The protein below binds the small molecule below.
Small molecule (SMILES): CC(C)[C@H](NC(=O)[C@H](Cc1ccc(O)cc1)NC(=O)[C@H](CC(=O)O)NC(=O)[C@H](Cc1ccc(OP(=O)(O)O)cc1)NC(=O)[C@@H](N)CC(=O)O)C(=O)N[C@H](C=O)Cc1cnc[nH]1

Sequence of chain 1.F:
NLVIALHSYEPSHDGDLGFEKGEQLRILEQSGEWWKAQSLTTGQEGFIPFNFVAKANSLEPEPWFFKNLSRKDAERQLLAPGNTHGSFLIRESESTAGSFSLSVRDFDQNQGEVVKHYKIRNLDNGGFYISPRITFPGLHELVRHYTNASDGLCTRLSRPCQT

Sequence of chain 1.D:
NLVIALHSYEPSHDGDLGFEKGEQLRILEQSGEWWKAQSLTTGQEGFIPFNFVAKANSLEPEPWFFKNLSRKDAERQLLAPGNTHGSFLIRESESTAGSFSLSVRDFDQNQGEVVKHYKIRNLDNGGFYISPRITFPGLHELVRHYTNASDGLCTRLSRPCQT

Sequence of chain 1.B:
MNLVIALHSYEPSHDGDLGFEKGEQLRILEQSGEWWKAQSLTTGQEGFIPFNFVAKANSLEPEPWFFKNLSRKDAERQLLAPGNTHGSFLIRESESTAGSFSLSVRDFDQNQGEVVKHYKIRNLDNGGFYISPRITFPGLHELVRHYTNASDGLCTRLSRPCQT

Binding-site contacts:
Ligand atom OH contacts residue SER97 of chain 1.F at 3.5 Å (h-bond).
Ligand atom O3P contacts residue SER99 of chain 1.F at 2.8 Å (h-bond).
Ligand atom C contacts residue HIS121 of chain 1.F at 3.5 Å.
Ligand atom O1P contacts residue ARG95 of chain 1.F at 2.7 Å (salt-bridge).
Ligand atom O contacts residue ARG75 of chain 1.F at 2.6 Å (salt-bridge).
Ligand atom CG1 contacts residue ASP155 of chain 1.F at 3.4 Å.
Ligand atom N contacts residue HIS121 of chain 1.F at 2.8 Å (h-bond).
Ligand atom CG2 contacts residue GLY156 of chain 1.F at 3.5 Å.
Ligand atom CE1 contacts residue GLY156 of chain 1.F at 3.5 Å.
Ligand atom N contacts residue GLY156 of chain 1.F at 3.4 Å.
Ligand atom O2P contacts residue SER105 of chain 1.F at 2.4 Å (h-bond).
Ligand atom CD2 contacts residue LYS123 of chain 1.F at 3.4 Å.
Ligand atom CE2 contacts residue ILE134 of chain 1.F at 3.4 Å (hydrophobic).
Ligand atom OH contacts residue SER99 of chain 1.F at 3.0 Å (h-bond).
Ligand atom CG1 contacts residue ARG137 of chain 1.F at 3.1 Å.
Ligand atom CZ contacts residue SER16 of chain 1.D at 3.4 Å.
Ligand atom OH contacts residue SER16 of chain 1.D at 3.2 Å (h-bond).
Ligand atom CG1 contacts residue GLY156 of chain 1.F at 3.4 Å.
Ligand atom CG2 contacts residue ASP155 of chain 1.F at 3.6 Å.
Ligand atom O2P contacts residue GLU98 of chain 1.F at 3.3 Å (salt-bridge).
Ligand atom CE1 contacts residue CYS158 of chain 1.F at 3.7 Å (hydrophobic).
Ligand atom CB contacts residue HIS121 of chain 1.F at 3.2 Å.
Ligand atom OH contacts residue ARG125 of chain 1.F at 2.7 Å (salt-bridge).
Ligand atom P contacts residue SER99 of chain 1.F at 3.5 Å.
Ligand atom P contacts residue SER97 of chain 1.F at 3.5 Å.
Ligand atom O contacts residue HIS89 of chain 1.B at 3.4 Å.
Ligand atom CB contacts residue TYR122 of chain 1.F at 3.6 Å (hydrophobic).
Ligand atom CE1 contacts residue SER16 of chain 1.D at 3.0 Å.
Ligand atom O1P contacts residue ARG75 of chain 1.F at 2.8 Å (salt-bridge).
Ligand atom O2P contacts residue SER97 of chain 1.F at 2.8 Å (h-bond).
Ligand atom O contacts residue ARG137 of chain 1.F at 3.4 Å (salt-bridge).
Ligand atom CA contacts residue GLY156 of chain 1.F at 3.6 Å.
Ligand atom O2P contacts residue ARG95 of chain 1.F at 3.1 Å (salt-bridge).
Ligand atom CD2 contacts residue GLY156 of chain 1.F at 3.1 Å.
Ligand atom P contacts residue ARG95 of chain 1.F at 3.4 Å.
Ligand atom OD1 contacts residue HIS121 of chain 1.F at 3.4 Å (h-bond).
Ligand atom CG contacts residue GLY156 of chain 1.F at 3.6 Å.
Ligand atom O3P contacts residue GLU98 of chain 1.F at 2.9 Å (salt-bridge).
Ligand atom CA contacts residue HIS121 of chain 1.F at 3.3 Å.
Ligand atom NE2 contacts residue GLY156 of chain 1.F at 3.0 Å (h-bond).